Binding-site contacts:
Ligand atom C11 contacts residue CYS145 of chain 1.A at 2.8 Å (hydrophobic).
Ligand atom O5 contacts residue GLU166 of chain 1.A at 3.7 Å.
Ligand atom N5 contacts residue GLY143 of chain 1.A at 3.3 Å (h-bond).
Ligand atom C1 contacts residue GLN189 of chain 1.A at 3.4 Å.
Ligand atom C22 contacts residue MET49 of chain 1.A at 3.3 Å (hydrophobic).
Ligand atom O1 contacts residue HIS41 of chain 1.A at 2.6 Å (h-bond).
Ligand atom N4 contacts residue GLU166 of chain 1.A at 3.1 Å (salt-bridge).
Ligand atom C18 contacts residue GLY143 of chain 1.A at 3.4 Å.
Ligand atom C17 contacts residue HIS163 of chain 1.A at 3.6 Å.
Ligand atom O3 contacts residue GLU166 of chain 1.A at 3.0 Å (salt-bridge).
Ligand atom C8 contacts residue LEU167 of chain 1.A at 3.6 Å (hydrophobic).
Ligand atom O1 contacts residue CYS145 of chain 1.A at 2.3 Å (h-bond).
Ligand atom C8 contacts residue PRO168 of chain 1.A at 3.5 Å (hydrophobic).
Ligand atom C22 contacts residue ASP187 of chain 1.A at 3.5 Å.
Ligand atom C23 contacts residue ASP187 of chain 1.A at 3.6 Å.
Ligand atom O5 contacts residue HIS163 of chain 1.A at 2.5 Å (h-bond).
Ligand atom N5 contacts residue ASN142 of chain 1.A at 3.4 Å (h-bond).
Ligand atom C26 contacts residue ALA191 of chain 1.A at 3.7 Å (hydrophobic).
Ligand atom O6 contacts residue SER144 of chain 1.A at 2.8 Å (h-bond).
Ligand atom O3 contacts residue MET165 of chain 1.A at 3.4 Å.
Ligand atom N3 contacts residue CYS145 of chain 1.A at 3.1 Å (h-bond).
Ligand atom C18 contacts residue ASN142 of chain 1.A at 3.5 Å.
Ligand atom C22 contacts residue ARG188 of chain 1.A at 3.7 Å.
Ligand atom C8 contacts residue GLU166 of chain 1.A at 3.3 Å.
Ligand atom N5 contacts residue CYS145 of chain 1.A at 3.7 Å.
Ligand atom N2 contacts residue GLU166 of chain 1.A at 3.1 Å (salt-bridge).
Ligand atom C7 contacts residue GLU166 of chain 1.A at 3.5 Å.
Ligand atom C23 contacts residue MET165 of chain 1.A at 3.4 Å (hydrophobic).
Ligand atom O5 contacts residue PHE140 of chain 1.A at 3.4 Å.
Ligand atom C13 contacts residue CYS145 of chain 1.A at 3.3 Å (hydrophobic).
Ligand atom O5 contacts residue HIS172 of chain 1.A at 3.4 Å.
Ligand atom N3 contacts residue HIS164 of chain 1.A at 3.1 Å (h-bond).
Ligand atom C18 contacts residue CYS145 of chain 1.A at 2.7 Å (hydrophobic).
Ligand atom C29 contacts residue PRO168 of chain 1.A at 3.6 Å (hydrophobic).
Ligand atom N4 contacts residue PHE140 of chain 1.A at 3.4 Å (h-bond).
Ligand atom C19 contacts residue ASN142 of chain 1.A at 3.2 Å.
Ligand atom C9 contacts residue HIS164 of chain 1.A at 3.7 Å.
Ligand atom C12 contacts residue CYS145 of chain 1.A at 1.8 Å (hydrophobic).
Ligand atom O6 contacts residue CYS145 of chain 1.A at 2.6 Å (h-bond).
Ligand atom O6 contacts residue GLY143 of chain 1.A at 2.9 Å (h-bond).

Sequence of chain 1.B:
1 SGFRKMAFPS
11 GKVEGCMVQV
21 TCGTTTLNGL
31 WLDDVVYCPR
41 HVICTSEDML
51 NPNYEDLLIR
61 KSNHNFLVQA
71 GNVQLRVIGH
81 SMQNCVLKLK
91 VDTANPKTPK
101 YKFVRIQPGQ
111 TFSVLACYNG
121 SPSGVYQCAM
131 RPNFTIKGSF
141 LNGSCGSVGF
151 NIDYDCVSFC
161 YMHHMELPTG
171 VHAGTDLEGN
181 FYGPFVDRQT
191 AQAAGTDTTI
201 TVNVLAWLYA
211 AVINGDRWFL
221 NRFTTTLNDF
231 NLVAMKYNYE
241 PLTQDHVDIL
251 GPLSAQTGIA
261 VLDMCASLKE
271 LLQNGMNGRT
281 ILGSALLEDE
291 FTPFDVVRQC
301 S

This protein binds this small molecule.
Small molecule (SMILES): CNC(=O)[C@H](O)[C@H](C[C@@H]1CCNC1=O)NC(=O)[C@H](CC1CC1)n1cccc(NC(=O)CCc2ccccc2)c1=O

Sequence of chain 1.A:
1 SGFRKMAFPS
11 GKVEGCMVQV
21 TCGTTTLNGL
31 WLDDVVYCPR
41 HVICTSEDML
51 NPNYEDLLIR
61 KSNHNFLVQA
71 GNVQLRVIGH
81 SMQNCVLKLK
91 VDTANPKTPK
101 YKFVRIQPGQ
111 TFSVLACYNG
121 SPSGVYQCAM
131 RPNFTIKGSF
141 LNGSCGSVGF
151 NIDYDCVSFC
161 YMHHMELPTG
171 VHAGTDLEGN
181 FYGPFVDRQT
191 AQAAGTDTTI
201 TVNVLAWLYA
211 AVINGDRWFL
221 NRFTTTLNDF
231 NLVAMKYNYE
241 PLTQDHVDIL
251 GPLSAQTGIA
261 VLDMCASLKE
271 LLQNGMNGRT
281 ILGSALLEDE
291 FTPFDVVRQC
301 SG